Sequence of chain 1.C:
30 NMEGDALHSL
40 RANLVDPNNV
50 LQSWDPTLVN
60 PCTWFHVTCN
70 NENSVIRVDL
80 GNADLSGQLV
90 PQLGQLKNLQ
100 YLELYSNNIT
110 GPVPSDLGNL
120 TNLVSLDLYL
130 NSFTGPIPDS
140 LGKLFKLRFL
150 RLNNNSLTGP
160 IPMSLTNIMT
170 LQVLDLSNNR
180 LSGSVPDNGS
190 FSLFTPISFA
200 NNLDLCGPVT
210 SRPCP

A protein and the small-molecule ligand that binds it are described below.
Small molecule (SMILES): CC(=O)N[C@@H]1[C@@H](O)[C@H](O)[C@@H](CO)O[C@H]1O

Binding-site contacts:
Ligand atom O7 contacts residue ASN187 of chain 1.C at 3.0 Å (h-bond).
Ligand atom N2 contacts residue ASN187 of chain 1.C at 2.7 Å (h-bond).
Ligand atom N2 contacts residue THR165 of chain 1.C at 3.0 Å (h-bond).
Ligand atom C1 contacts residue ASN187 of chain 1.C at 1.4 Å.
Ligand atom C5 contacts residue MET162 of chain 1.C at 4.2 Å (hydrophobic).
Ligand atom C1 contacts residue THR165 of chain 1.C at 3.9 Å.
Ligand atom C5 contacts residue ASN187 of chain 1.C at 3.6 Å.
Ligand atom O5 contacts residue ASN187 of chain 1.C at 2.4 Å (h-bond).
Ligand atom C7 contacts residue THR165 of chain 1.C at 4.1 Å.
Ligand atom C7 contacts residue ASN187 of chain 1.C at 3.1 Å.
Ligand atom C8 contacts residue THR165 of chain 1.C at 4.2 Å.
Ligand atom C8 contacts residue GLY188 of chain 1.C at 4.2 Å.
Ligand atom C8 contacts residue ASN166 of chain 1.C at 3.5 Å.
Ligand atom C3 contacts residue ASN187 of chain 1.C at 3.7 Å.
Ligand atom C8 contacts residue ASN187 of chain 1.C at 4.5 Å.
Ligand atom C2 contacts residue ASN187 of chain 1.C at 2.3 Å.
Ligand atom C7 contacts residue ASN166 of chain 1.C at 4.5 Å.
Ligand atom O5 contacts residue PRO185 of chain 1.C at 4.3 Å.
Ligand atom C4 contacts residue MET162 of chain 1.C at 4.5 Å (hydrophobic).
Ligand atom O3 contacts residue THR165 of chain 1.C at 4.2 Å.
Ligand atom C3 contacts residue THR165 of chain 1.C at 3.6 Å.
Ligand atom C4 contacts residue ASN187 of chain 1.C at 4.1 Å.
Ligand atom O4 contacts residue MET162 of chain 1.C at 3.7 Å.
Ligand atom C2 contacts residue THR165 of chain 1.C at 3.6 Å.
Ligand atom C6 contacts residue MET162 of chain 1.C at 4.1 Å (hydrophobic).